Sequence of chain 1.B:
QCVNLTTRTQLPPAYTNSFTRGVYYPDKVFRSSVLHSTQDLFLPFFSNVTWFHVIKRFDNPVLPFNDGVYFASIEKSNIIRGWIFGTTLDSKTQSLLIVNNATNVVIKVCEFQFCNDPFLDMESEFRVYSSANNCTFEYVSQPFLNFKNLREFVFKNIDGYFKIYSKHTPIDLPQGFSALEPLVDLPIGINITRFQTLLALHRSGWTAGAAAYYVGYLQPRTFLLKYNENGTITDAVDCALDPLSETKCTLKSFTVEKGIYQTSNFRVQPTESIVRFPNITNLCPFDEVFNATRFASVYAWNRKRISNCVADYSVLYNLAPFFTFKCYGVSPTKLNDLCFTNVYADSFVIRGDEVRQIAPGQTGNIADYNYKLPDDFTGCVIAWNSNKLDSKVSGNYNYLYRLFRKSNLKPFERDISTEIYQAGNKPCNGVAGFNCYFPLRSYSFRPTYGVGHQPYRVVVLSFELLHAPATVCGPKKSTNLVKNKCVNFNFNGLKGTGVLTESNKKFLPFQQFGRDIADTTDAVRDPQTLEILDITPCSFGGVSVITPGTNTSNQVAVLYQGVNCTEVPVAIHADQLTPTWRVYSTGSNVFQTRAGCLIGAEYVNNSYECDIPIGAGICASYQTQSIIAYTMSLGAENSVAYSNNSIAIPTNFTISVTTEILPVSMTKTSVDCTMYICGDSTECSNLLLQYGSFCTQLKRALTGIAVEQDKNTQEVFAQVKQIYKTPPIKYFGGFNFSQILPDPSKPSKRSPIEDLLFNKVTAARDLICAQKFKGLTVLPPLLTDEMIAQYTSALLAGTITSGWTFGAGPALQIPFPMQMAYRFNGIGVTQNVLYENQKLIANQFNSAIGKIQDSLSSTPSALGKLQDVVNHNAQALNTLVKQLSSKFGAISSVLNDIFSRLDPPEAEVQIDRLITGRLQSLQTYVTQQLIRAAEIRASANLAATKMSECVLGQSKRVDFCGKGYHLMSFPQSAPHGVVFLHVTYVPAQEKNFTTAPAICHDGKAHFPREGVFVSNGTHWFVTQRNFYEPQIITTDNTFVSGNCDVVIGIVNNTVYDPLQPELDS

Sequence of chain 1.A:
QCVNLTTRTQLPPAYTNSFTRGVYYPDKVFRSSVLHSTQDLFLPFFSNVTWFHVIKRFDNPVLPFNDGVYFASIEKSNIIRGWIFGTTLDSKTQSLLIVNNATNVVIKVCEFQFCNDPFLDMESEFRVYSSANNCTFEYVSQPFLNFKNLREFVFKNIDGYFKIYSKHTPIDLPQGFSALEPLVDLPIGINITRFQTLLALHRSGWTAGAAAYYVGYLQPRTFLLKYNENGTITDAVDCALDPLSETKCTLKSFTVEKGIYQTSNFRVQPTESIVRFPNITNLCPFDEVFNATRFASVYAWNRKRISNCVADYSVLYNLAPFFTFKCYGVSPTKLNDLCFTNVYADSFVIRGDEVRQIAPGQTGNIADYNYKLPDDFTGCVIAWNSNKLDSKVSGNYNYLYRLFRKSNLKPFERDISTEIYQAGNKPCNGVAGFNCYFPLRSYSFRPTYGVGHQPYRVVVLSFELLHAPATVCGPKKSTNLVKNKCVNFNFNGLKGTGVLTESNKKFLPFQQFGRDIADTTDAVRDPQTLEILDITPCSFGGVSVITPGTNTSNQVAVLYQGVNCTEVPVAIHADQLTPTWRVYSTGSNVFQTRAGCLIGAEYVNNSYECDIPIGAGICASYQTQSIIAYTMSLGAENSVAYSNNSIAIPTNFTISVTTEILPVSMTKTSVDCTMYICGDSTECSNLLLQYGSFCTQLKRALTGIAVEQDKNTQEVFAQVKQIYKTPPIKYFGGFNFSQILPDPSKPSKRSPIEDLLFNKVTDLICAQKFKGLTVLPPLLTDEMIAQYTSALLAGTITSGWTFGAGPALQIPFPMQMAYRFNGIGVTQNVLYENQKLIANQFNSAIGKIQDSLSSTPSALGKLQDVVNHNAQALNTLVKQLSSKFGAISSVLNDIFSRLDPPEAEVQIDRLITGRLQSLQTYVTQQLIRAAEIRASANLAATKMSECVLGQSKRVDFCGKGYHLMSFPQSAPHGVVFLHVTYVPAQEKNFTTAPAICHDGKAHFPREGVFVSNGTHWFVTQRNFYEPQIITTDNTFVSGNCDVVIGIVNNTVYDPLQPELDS

Binding-site contacts:
Ligand atom N2 contacts residue ASN706 of chain 1.A at 3.0 Å (h-bond).
Ligand atom O5 contacts residue ASN706 of chain 1.A at 2.3 Å (h-bond).
Ligand atom N2 contacts residue TYR793 of chain 1.B at 4.2 Å.
Ligand atom C5 contacts residue ASN706 of chain 1.A at 3.6 Å.
Ligand atom C4 contacts residue ASN706 of chain 1.A at 4.2 Å.
Ligand atom C3 contacts residue ASN706 of chain 1.A at 3.8 Å.
Ligand atom O6 contacts residue ASN706 of chain 1.A at 4.3 Å.
Ligand atom C2 contacts residue TYR793 of chain 1.B at 4.0 Å (hydrophobic).
Ligand atom C8 contacts residue TYR793 of chain 1.B at 4.5 Å (hydrophobic).
Ligand atom C7 contacts residue TYR793 of chain 1.B at 3.7 Å (hydrophobic).
Ligand atom C1 contacts residue ASN706 of chain 1.A at 1.4 Å.
Ligand atom O7 contacts residue TYR793 of chain 1.B at 3.0 Å.
Ligand atom C7 contacts residue ASN706 of chain 1.A at 4.1 Å.
Ligand atom C2 contacts residue ASN706 of chain 1.A at 2.5 Å.

A small-molecule ligand and the protein it binds are described below.
Small molecule (SMILES): CC(=O)N[C@H]1[C@H](O[C@H]2[C@H](O)[C@@H](NC(C)=O)CO[C@@H]2CO)O[C@H](CO)[C@@H](O)[C@@H]1O